Binding-site contacts:
Ligand atom N contacts residue ILE219 of chain 4.A at 4.0 Å.
Ligand atom C2 contacts residue ILE95 of chain 4.A at 3.8 Å (hydrophobic).
Ligand atom C5 contacts residue ILE95 of chain 4.A at 3.8 Å (hydrophobic).
Ligand atom C7 contacts residue TYR192 of chain 4.A at 4.4 Å (hydrophobic).
Ligand atom N contacts residue TYR146 of chain 4.A at 4.1 Å.
Ligand atom C2 contacts residue ILE183 of chain 4.A at 4.2 Å (hydrophobic).
Ligand atom C6 contacts residue TYR192 of chain 4.A at 4.4 Å (hydrophobic).
Ligand atom C5 contacts residue PHE240 of chain 4.A at 4.1 Å (hydrophobic).
Ligand atom C7 contacts residue ILE95 of chain 4.A at 4.3 Å (hydrophobic).
Ligand atom C9 contacts residue PHE115 of chain 4.A at 4.1 Å (hydrophobic).
Ligand atom C2 contacts residue TYR146 of chain 4.A at 3.9 Å (hydrophobic).
Ligand atom O contacts residue ASN194 of chain 4.A at 3.0 Å (h-bond).
Ligand atom C1 contacts residue ILE183 of chain 4.A at 4.2 Å (hydrophobic).
Ligand atom O contacts residue LEU107 of chain 4.A at 4.4 Å.
Ligand atom C1 contacts residue ILE219 of chain 4.A at 4.1 Å (hydrophobic).
Ligand atom C9 contacts residue TYR192 of chain 4.A at 4.1 Å (hydrophobic).
Ligand atom C3 contacts residue ILE95 of chain 4.A at 4.2 Å (hydrophobic).
Ligand atom C1 contacts residue VAL119 of chain 4.A at 4.2 Å (hydrophobic).
Ligand atom C8 contacts residue MET216 of chain 4.A at 3.9 Å (hydrophobic).
Ligand atom O contacts residue TYR192 of chain 4.A at 3.9 Å.
Ligand atom N contacts residue MET181 of chain 4.A at 3.9 Å.
Ligand atom C contacts residue TYR192 of chain 4.A at 4.2 Å (hydrophobic).
Ligand atom C10 contacts residue MET216 of chain 4.A at 3.6 Å (hydrophobic).
Ligand atom C6 contacts residue ILE95 of chain 4.A at 4.1 Å (hydrophobic).
Ligand atom CA2 contacts residue PHE115 of chain 4.A at 4.3 Å (hydrophobic).
Ligand atom C4 contacts residue ILE95 of chain 4.A at 4.0 Å (hydrophobic).
Ligand atom OXT contacts residue ASN194 of chain 4.A at 4.3 Å.
Ligand atom C8 contacts residue TYR192 of chain 4.A at 3.6 Å (hydrophobic).
Ligand atom O contacts residue VAL113 of chain 4.A at 4.0 Å.
Ligand atom C3 contacts residue ILE183 of chain 4.A at 3.7 Å (hydrophobic).
Ligand atom C contacts residue TYR210 of chain 4.A at 4.1 Å (hydrophobic).
Ligand atom C4 contacts residue ILE183 of chain 4.A at 4.2 Å (hydrophobic).
Ligand atom C7 contacts residue PHE240 of chain 4.A at 3.9 Å (hydrophobic).
Ligand atom C9 contacts residue PHE240 of chain 4.A at 4.1 Å (hydrophobic).
Ligand atom C10 contacts residue TYR192 of chain 4.A at 4.3 Å (hydrophobic).
Ligand atom OXT contacts residue TYR210 of chain 4.A at 3.0 Å (h-bond).
Ligand atom OXT contacts residue MET216 of chain 4.A at 4.2 Å.
Ligand atom C7 contacts residue VAL117 of chain 4.A at 4.3 Å (hydrophobic).
Ligand atom C contacts residue ASN194 of chain 4.A at 4.0 Å.
Ligand atom C5 contacts residue ILE183 of chain 4.A at 4.4 Å (hydrophobic).

Sequence of chain 4.A:
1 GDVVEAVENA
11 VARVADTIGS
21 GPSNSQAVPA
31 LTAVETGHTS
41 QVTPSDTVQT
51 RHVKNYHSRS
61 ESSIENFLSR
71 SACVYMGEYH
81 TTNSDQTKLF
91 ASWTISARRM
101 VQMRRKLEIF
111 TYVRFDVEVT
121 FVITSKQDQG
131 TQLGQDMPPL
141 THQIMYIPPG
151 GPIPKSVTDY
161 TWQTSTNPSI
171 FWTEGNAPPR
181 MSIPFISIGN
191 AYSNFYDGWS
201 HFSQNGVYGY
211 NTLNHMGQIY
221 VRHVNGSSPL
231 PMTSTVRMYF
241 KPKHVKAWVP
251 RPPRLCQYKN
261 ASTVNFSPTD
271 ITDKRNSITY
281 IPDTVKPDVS

The protein below binds the small molecule below.
Small molecule (SMILES): NCCCCCCCCCCCC(=O)O